This small molecule binds to this protein.
Small molecule (SMILES): CCC(=O)Nc1cccc(-c2c[nH]c3ncnc(Nc4ccc5c(cnn5Cc5ccccc5)c4)c23)c1

Binding-site contacts:
Ligand atom CBB contacts residue LYS56 of chain 1.A at 3.6 Å.
Ligand atom CAY contacts residue CYS86 of chain 1.A at 3.6 Å (hydrophobic).
Ligand atom CBJ contacts residue ARG152 of chain 1.A at 3.6 Å.
Ligand atom C2 contacts residue ALA54 of chain 1.A at 3.5 Å (hydrophobic).
Ligand atom OBK contacts residue CYS108 of chain 1.A at 3.7 Å.
Ligand atom C4 contacts residue MET104 of chain 1.A at 3.5 Å (hydrophobic).
Ligand atom CBD contacts residue LYS56 of chain 1.A at 3.4 Å.
Ligand atom CBE contacts residue ASP166 of chain 1.A at 3.3 Å.
Ligand atom CAW contacts residue MET101 of chain 1.A at 3.7 Å (hydrophobic).
Ligand atom NAF contacts residue LYS56 of chain 1.A at 3.7 Å.
Ligand atom C2 contacts residue GLN102 of chain 1.A at 3.5 Å.
Ligand atom N1 contacts residue ALA54 of chain 1.A at 3.5 Å.
Ligand atom NAF contacts residue LEU99 of chain 1.A at 3.7 Å.
Ligand atom OBK contacts residue ARG152 of chain 1.A at 3.6 Å (salt-bridge).
Ligand atom CAR contacts residue VAL37 of chain 1.A at 3.8 Å (hydrophobic).
Ligand atom CBE contacts residue LYS56 of chain 1.A at 3.6 Å.
Ligand atom CBA contacts residue ASP166 of chain 1.A at 3.6 Å.
Ligand atom N1 contacts residue LEU155 of chain 1.A at 3.4 Å.
Ligand atom C2 contacts residue MET104 of chain 1.A at 3.5 Å (hydrophobic).
Ligand atom CBI contacts residue ASP111 of chain 1.A at 3.2 Å.
Ligand atom CAZ contacts residue PHE167 of chain 1.A at 3.5 Å (hydrophobic).
Ligand atom N1 contacts residue MET101 of chain 1.A at 3.7 Å.
Ligand atom CAY contacts residue PHE167 of chain 1.A at 3.5 Å (hydrophobic).
Ligand atom CBC contacts residue LYS56 of chain 1.A at 3.8 Å.
Ligand atom CAT contacts residue CYS108 of chain 1.A at 3.4 Å (hydrophobic).
Ligand atom CAL contacts residue GLY107 of chain 1.A at 3.8 Å.
Ligand atom C2 contacts residue LEU155 of chain 1.A at 3.7 Å (hydrophobic).
Ligand atom CBI contacts residue CYS108 of chain 1.A at 2.6 Å (hydrophobic).
Ligand atom CAS contacts residue VAL37 of chain 1.A at 3.7 Å (hydrophobic).
Ligand atom NAG contacts residue VAL37 of chain 1.A at 3.7 Å.
Ligand atom CBF contacts residue THR165 of chain 1.A at 3.8 Å.
Ligand atom N3 contacts residue MET104 of chain 1.A at 2.9 Å (h-bond).
Ligand atom CBH contacts residue VAL37 of chain 1.A at 3.7 Å (hydrophobic).
Ligand atom NAC contacts residue MET104 of chain 1.A at 2.9 Å (h-bond).
Ligand atom C2 contacts residue MET101 of chain 1.A at 3.5 Å (hydrophobic).
Ligand atom CAU contacts residue PHE167 of chain 1.A at 3.8 Å (hydrophobic).
Ligand atom C6 contacts residue LEU155 of chain 1.A at 3.6 Å (hydrophobic).
Ligand atom CBJ contacts residue CYS108 of chain 1.A at 1.8 Å (hydrophobic).
Ligand atom CAU contacts residue ASP166 of chain 1.A at 3.6 Å.
Ligand atom CBE contacts residue THR165 of chain 1.A at 3.2 Å.

Sequence of chain 1.A:
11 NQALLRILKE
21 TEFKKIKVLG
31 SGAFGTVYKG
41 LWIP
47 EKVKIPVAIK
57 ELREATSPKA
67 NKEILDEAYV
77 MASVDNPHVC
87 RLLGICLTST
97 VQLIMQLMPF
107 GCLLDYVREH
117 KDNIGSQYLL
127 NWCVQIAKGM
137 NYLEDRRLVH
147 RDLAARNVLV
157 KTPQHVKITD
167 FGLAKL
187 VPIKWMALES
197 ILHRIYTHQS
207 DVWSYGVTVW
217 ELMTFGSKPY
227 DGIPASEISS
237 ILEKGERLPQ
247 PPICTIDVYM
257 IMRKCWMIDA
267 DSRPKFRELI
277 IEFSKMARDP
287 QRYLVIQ